A protein and the small-molecule ligand that binds it are described below.
Small molecule (SMILES): CC(=O)N[C@@H]1[C@@H](O)[C@H](O)[C@@H](CO)O[C@H]1O

Sequence of chain 1.C:
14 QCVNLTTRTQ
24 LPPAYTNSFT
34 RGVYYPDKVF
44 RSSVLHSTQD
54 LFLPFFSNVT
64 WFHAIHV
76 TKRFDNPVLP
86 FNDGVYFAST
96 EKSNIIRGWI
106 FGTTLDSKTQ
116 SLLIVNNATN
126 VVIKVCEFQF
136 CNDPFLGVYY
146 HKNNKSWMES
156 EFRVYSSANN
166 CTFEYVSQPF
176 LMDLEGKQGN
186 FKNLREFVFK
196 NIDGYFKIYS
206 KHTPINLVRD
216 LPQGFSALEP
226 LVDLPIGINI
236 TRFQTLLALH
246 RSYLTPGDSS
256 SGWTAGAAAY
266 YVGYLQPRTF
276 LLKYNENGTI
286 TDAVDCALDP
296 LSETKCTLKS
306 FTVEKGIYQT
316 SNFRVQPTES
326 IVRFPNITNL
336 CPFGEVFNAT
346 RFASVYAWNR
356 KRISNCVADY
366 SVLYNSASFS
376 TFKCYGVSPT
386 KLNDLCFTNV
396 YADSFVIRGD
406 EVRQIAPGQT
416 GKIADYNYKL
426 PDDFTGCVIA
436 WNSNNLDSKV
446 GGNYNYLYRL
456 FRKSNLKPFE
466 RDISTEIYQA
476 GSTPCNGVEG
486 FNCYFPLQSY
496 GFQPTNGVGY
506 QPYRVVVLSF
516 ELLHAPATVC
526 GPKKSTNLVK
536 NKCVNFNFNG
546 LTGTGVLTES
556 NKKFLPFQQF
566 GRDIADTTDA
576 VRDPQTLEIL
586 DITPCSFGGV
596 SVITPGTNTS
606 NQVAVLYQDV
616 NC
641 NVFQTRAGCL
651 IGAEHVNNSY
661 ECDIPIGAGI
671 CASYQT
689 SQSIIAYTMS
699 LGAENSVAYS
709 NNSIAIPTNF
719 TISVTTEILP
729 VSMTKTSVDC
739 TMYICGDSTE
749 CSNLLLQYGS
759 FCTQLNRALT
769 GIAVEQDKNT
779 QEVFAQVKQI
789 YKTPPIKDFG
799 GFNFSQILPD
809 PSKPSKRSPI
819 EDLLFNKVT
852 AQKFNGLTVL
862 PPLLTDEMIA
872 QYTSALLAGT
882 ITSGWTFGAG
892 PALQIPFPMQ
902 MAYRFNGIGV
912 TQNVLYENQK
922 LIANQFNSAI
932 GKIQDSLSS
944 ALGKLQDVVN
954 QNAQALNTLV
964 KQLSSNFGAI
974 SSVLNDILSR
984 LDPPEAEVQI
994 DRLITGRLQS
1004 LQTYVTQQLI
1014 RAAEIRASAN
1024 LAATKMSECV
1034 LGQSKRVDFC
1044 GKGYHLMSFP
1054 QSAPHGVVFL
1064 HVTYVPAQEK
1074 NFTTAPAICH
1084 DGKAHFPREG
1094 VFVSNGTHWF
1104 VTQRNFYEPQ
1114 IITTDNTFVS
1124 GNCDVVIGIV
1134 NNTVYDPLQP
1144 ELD

Binding-site contacts:
Ligand atom O7 contacts residue ASN1098 of chain 1.C at 4.5 Å.
Ligand atom C4 contacts residue ASN1098 of chain 1.C at 4.3 Å.
Ligand atom O5 contacts residue ASN1098 of chain 1.C at 2.4 Å (h-bond).
Ligand atom C5 contacts residue ASN1098 of chain 1.C at 3.7 Å.
Ligand atom C1 contacts residue ASN1098 of chain 1.C at 1.4 Å.
Ligand atom C7 contacts residue ASN1098 of chain 1.C at 3.9 Å.
Ligand atom C6 contacts residue THR1100 of chain 1.C at 3.6 Å.
Ligand atom C8 contacts residue TYR1110 of chain 1.C at 3.5 Å (hydrophobic).
Ligand atom C3 contacts residue ASN1098 of chain 1.C at 3.8 Å.
Ligand atom O6 contacts residue THR1100 of chain 1.C at 4.0 Å.
Ligand atom C4 contacts residue HIS1101 of chain 1.C at 4.2 Å.
Ligand atom O7 contacts residue PHE1103 of chain 1.C at 3.2 Å.
Ligand atom C5 contacts residue THR1100 of chain 1.C at 4.3 Å.
Ligand atom C7 contacts residue PHE1103 of chain 1.C at 4.2 Å (hydrophobic).
Ligand atom N2 contacts residue ASN1098 of chain 1.C at 2.9 Å (h-bond).
Ligand atom O5 contacts residue THR1100 of chain 1.C at 4.2 Å.
Ligand atom O3 contacts residue HIS1101 of chain 1.C at 4.4 Å.
Ligand atom C2 contacts residue ASN1098 of chain 1.C at 2.5 Å.
Ligand atom C7 contacts residue TYR1110 of chain 1.C at 4.5 Å (hydrophobic).